Binding-site contacts:
Ligand atom C7 contacts residue LEU119 of chain 1.D at 3.6 Å (hydrophobic).
Ligand atom C2 contacts residue TYR176 of chain 1.D at 3.9 Å (hydrophobic).
Ligand atom C3 contacts residue ALA112 of chain 1.D at 3.7 Å (hydrophobic).
Ligand atom C20 contacts residue PRO174 of chain 1.D at 3.2 Å (hydrophobic).
Ligand atom C7 contacts residue ALA216 of chain 1.D at 3.6 Å (hydrophobic).
Ligand atom C1 contacts residue NAD1 of chain 1.U at 3.7 Å.
Ligand atom C13 contacts residue NAD1 of chain 1.U at 3.6 Å.
Ligand atom N15 contacts residue NAD1 of chain 1.U at 2.7 Å (h-bond).
Ligand atom C14 contacts residue TYR176 of chain 1.D at 3.5 Å (hydrophobic).
Ligand atom C11 contacts residue TYR176 of chain 1.D at 3.8 Å (hydrophobic).
Ligand atom C19 contacts residue MET226 of chain 1.D at 3.8 Å (hydrophobic).
Ligand atom C19 contacts residue TYR176 of chain 1.D at 3.7 Å (hydrophobic).
Ligand atom C3 contacts residue MET179 of chain 1.D at 3.6 Å (hydrophobic).
Ligand atom C14 contacts residue NAD1 of chain 1.U at 3.3 Å.
Ligand atom O18 contacts residue MET226 of chain 1.D at 3.5 Å (h-bond).
Ligand atom N12 contacts residue TYR176 of chain 1.D at 3.6 Å.
Ligand atom C10 contacts residue MET179 of chain 1.D at 3.8 Å (hydrophobic).
Ligand atom C20 contacts residue MET226 of chain 1.D at 3.8 Å (hydrophobic).
Ligand atom C22 contacts residue TYR176 of chain 1.D at 3.3 Å (hydrophobic).
Ligand atom C23 contacts residue TYR166 of chain 1.D at 3.2 Å (hydrophobic).
Ligand atom C20 contacts residue SER175 of chain 1.D at 3.5 Å.
Ligand atom C6 contacts residue LEU119 of chain 1.D at 3.5 Å (hydrophobic).
Ligand atom N15 contacts residue TYR176 of chain 1.D at 2.8 Å (h-bond).
Ligand atom O21 contacts residue TYR176 of chain 1.D at 3.6 Å.
Ligand atom C9 contacts residue ALA216 of chain 1.D at 3.4 Å (hydrophobic).
Ligand atom C3 contacts residue PHE113 of chain 1.D at 3.5 Å (hydrophobic).
Ligand atom C3 contacts residue ALA114 of chain 1.D at 3.7 Å (hydrophobic).
Ligand atom C17 contacts residue TYR176 of chain 1.D at 3.5 Å (hydrophobic).
Ligand atom C5 contacts residue ALA114 of chain 1.D at 3.3 Å (hydrophobic).
Ligand atom O21 contacts residue SER175 of chain 1.D at 3.9 Å.
Ligand atom C10 contacts residue ALA112 of chain 1.D at 3.5 Å (hydrophobic).
Ligand atom C6 contacts residue ALA114 of chain 1.D at 3.8 Å (hydrophobic).
Ligand atom C1 contacts residue PHE223 of chain 1.D at 3.8 Å (hydrophobic).
Ligand atom C13 contacts residue TYR176 of chain 1.D at 3.4 Å (hydrophobic).
Ligand atom C2 contacts residue PHE223 of chain 1.D at 3.7 Å (hydrophobic).
Ligand atom C20 contacts residue TYR176 of chain 1.D at 3.4 Å (hydrophobic).
Ligand atom C16 contacts residue PHE223 of chain 1.D at 3.6 Å (hydrophobic).
Ligand atom C5 contacts residue PHE113 of chain 1.D at 3.3 Å (hydrophobic).
Ligand atom C10 contacts residue NAD1 of chain 1.U at 3.4 Å.
Ligand atom C8 contacts residue ALA216 of chain 1.D at 3.9 Å (hydrophobic).

Sequence of chain 1.D:
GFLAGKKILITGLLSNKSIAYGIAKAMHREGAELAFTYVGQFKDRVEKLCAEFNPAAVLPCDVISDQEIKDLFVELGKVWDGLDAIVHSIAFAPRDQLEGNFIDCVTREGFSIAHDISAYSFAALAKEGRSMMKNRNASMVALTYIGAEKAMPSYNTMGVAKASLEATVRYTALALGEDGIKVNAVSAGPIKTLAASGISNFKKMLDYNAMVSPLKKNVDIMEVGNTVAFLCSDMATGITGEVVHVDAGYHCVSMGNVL

This protein binds this small molecule.
Small molecule (SMILES): c1cc2c(cc1Cn1cnc3cc4c(cc31)CCCC4)OCO2